The small molecule below binds the protein below.
Small molecule (SMILES): Cc1cc(CCCOc2c(C)cc(-c3noc(C(F)(F)F)n3)cc2C)on1

Sequence of chain 2.C:
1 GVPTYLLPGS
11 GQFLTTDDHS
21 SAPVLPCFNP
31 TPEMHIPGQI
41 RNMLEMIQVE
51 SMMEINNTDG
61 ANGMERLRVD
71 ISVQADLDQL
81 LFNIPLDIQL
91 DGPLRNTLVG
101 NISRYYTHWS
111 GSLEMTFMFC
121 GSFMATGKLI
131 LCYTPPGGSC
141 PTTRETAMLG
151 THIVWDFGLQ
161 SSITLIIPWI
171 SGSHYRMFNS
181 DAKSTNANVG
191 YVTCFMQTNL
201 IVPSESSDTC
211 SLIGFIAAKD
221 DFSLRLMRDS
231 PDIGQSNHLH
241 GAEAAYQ

Sequence of chain 2.A:
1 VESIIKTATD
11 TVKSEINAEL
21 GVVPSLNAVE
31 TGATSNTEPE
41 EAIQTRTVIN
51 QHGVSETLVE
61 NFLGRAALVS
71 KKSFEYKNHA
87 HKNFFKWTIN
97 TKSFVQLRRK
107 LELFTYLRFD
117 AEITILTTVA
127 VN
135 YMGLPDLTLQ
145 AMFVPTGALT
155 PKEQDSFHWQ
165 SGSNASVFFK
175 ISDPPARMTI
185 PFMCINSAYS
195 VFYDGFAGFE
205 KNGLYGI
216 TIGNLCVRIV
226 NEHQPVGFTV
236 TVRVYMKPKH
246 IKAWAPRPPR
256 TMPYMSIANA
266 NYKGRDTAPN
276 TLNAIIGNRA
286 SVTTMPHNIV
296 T

Binding-site contacts:
Ligand atom C2B contacts residue ILE184 of chain 2.A at 3.8 Å (hydrophobic).
Ligand atom CM6 contacts residue ILE119 of chain 2.A at 4.0 Å (hydrophobic).
Ligand atom CM6 contacts residue TRP93 of chain 2.A at 3.7 Å (hydrophobic).
Ligand atom F2 contacts residue ALA169 of chain 2.A at 3.6 Å.
Ligand atom F2 contacts residue ALA145 of chain 2.A at 2.8 Å.
Ligand atom CM2 contacts residue ILE95 of chain 2.A at 4.0 Å (hydrophobic).
Ligand atom CM2 contacts residue ILE217 of chain 2.A at 3.4 Å (hydrophobic).
Ligand atom C6B contacts residue ILE95 of chain 2.A at 4.0 Å (hydrophobic).
Ligand atom O1 contacts residue PHE115 of chain 2.A at 3.4 Å.
Ligand atom O1A contacts residue ILE121 of chain 2.A at 3.8 Å.
Ligand atom F3 contacts residue ALA169 of chain 2.A at 3.7 Å.
Ligand atom F3 contacts residue PHE147 of chain 2.A at 3.5 Å.
Ligand atom F2 contacts residue VAL171 of chain 2.A at 3.9 Å.
Ligand atom C2B contacts residue ILE95 of chain 2.A at 3.8 Å (hydrophobic).
Ligand atom O1 contacts residue THR97 of chain 2.A at 3.8 Å.
Ligand atom C3B contacts residue ILE184 of chain 2.A at 3.5 Å (hydrophobic).
Ligand atom C3A contacts residue LEU220 of chain 2.A at 4.0 Å (hydrophobic).
Ligand atom C5B contacts residue ILE119 of chain 2.A at 3.9 Å (hydrophobic).
Ligand atom C2A contacts residue LEU220 of chain 2.A at 3.8 Å (hydrophobic).
Ligand atom F3 contacts residue VAL24 of chain 2.C at 3.3 Å.
Ligand atom C4 contacts residue TYR193 of chain 2.A at 3.9 Å (hydrophobic).
Ligand atom N1A contacts residue ILE119 of chain 2.A at 3.8 Å.
Ligand atom CM2 contacts residue PHE147 of chain 2.A at 3.8 Å (hydrophobic).
Ligand atom C6B contacts residue ILE119 of chain 2.A at 3.8 Å (hydrophobic).
Ligand atom C4 contacts residue ILE217 of chain 2.A at 4.0 Å (hydrophobic).
Ligand atom F1 contacts residue VAL171 of chain 2.A at 3.8 Å.
Ligand atom N3A contacts residue ILE184 of chain 2.A at 3.9 Å.
Ligand atom F1 contacts residue MET182 of chain 2.A at 3.2 Å.
Ligand atom O1B contacts residue ILE119 of chain 2.A at 3.9 Å.
Ligand atom N1A contacts residue LEU220 of chain 2.A at 3.3 Å.
Ligand atom N3A contacts residue PHE147 of chain 2.A at 3.9 Å.
Ligand atom N2 contacts residue THR97 of chain 2.A at 3.8 Å.
Ligand atom CM2 contacts residue ILE184 of chain 2.A at 3.8 Å (hydrophobic).
Ligand atom C1C contacts residue TYR193 of chain 2.A at 3.9 Å (hydrophobic).
Ligand atom O1A contacts residue LEU220 of chain 2.A at 3.4 Å.
Ligand atom C1B contacts residue ILE95 of chain 2.A at 3.6 Å (hydrophobic).
Ligand atom F2 contacts residue PHE147 of chain 2.A at 3.8 Å.
Ligand atom CM6 contacts residue ILE95 of chain 2.A at 3.9 Å (hydrophobic).
Ligand atom N2 contacts residue PHE115 of chain 2.A at 3.7 Å.
Ligand atom C5 contacts residue TYR193 of chain 2.A at 4.0 Å (hydrophobic).